Binding-site contacts:
Ligand atom O contacts residue TYR168 of chain 1.B at 3.0 Å (h-bond).
Ligand atom C6 contacts residue TYR79 of chain 1.B at 3.2 Å (hydrophobic).
Ligand atom O2 contacts residue ASN74 of chain 1.B at 3.3 Å (h-bond).
Ligand atom O5 contacts residue TYR79 of chain 1.B at 2.6 Å (h-bond).
Ligand atom N contacts residue ARG25 of chain 1.B at 3.4 Å (salt-bridge).
Ligand atom N2 contacts residue ASN93 of chain 1.B at 2.8 Å (h-bond).
Ligand atom P contacts residue SER46 of chain 1.B at 3.5 Å.
Ligand atom O1 contacts residue ASN74 of chain 1.B at 3.1 Å (h-bond).
Ligand atom OP2 contacts residue ARG25 of chain 1.B at 3.0 Å (salt-bridge).
Ligand atom C5 contacts residue ARG25 of chain 1.B at 3.4 Å.
Ligand atom O contacts residue THR130 of chain 1.B at 3.3 Å (h-bond).
Ligand atom OP2 contacts residue ARG45 of chain 1.B at 2.9 Å (salt-bridge).
Ligand atom O contacts residue ARG25 of chain 1.B at 3.0 Å (salt-bridge).
Ligand atom C6 contacts residue ARG50 of chain 1.B at 3.6 Å.
Ligand atom N2 contacts residue TYR79 of chain 1.B at 3.0 Å (h-bond).
Ligand atom O contacts residue ASP126 of chain 1.B at 3.3 Å (salt-bridge).
Ligand atom O5 contacts residue ARG25 of chain 1.B at 3.4 Å.
Ligand atom N3 contacts residue GLU124 of chain 1.B at 2.7 Å (salt-bridge).
Ligand atom C3A contacts residue TYR76 of chain 1.B at 3.6 Å (hydrophobic).
Ligand atom C6 contacts residue TYR76 of chain 1.B at 3.5 Å (hydrophobic).
Ligand atom C7A contacts residue ARG25 of chain 1.B at 3.5 Å.
Ligand atom OP1 contacts residue ARG45 of chain 1.B at 3.5 Å (salt-bridge).
Ligand atom OP2 contacts residue SER44 of chain 1.B at 2.6 Å (h-bond).
Ligand atom O1 contacts residue ASP126 of chain 1.B at 2.9 Å (salt-bridge).
Ligand atom N1 contacts residue ARG25 of chain 1.B at 3.2 Å (salt-bridge).
Ligand atom C3A contacts residue ARG25 of chain 1.B at 3.4 Å.
Ligand atom N2 contacts residue TYR76 of chain 1.B at 3.5 Å (h-bond).
Ligand atom C2 contacts residue ASN74 of chain 1.B at 3.2 Å.
Ligand atom C4 contacts residue TYR168 of chain 1.B at 3.4 Å (hydrophobic).
Ligand atom OP1 contacts residue SER46 of chain 1.B at 2.6 Å (h-bond).
Ligand atom O4 contacts residue TYR22 of chain 1.B at 2.5 Å (h-bond).
Ligand atom C1 contacts residue ASP126 of chain 1.B at 3.4 Å.
Ligand atom C6 contacts residue ARG25 of chain 1.B at 3.3 Å.
Ligand atom O4 contacts residue ARG45 of chain 1.B at 2.6 Å (salt-bridge).
Ligand atom O3 contacts residue ARG25 of chain 1.B at 3.3 Å (salt-bridge).
Ligand atom P contacts residue TYR22 of chain 1.B at 3.3 Å.
Ligand atom N1 contacts residue ARG50 of chain 1.B at 3.1 Å (salt-bridge).
Ligand atom N2 contacts residue ARG25 of chain 1.B at 3.5 Å.
Ligand atom OP2 contacts residue TYR22 of chain 1.B at 2.7 Å (h-bond).
Ligand atom O5 contacts residue ARG50 of chain 1.B at 2.9 Å (salt-bridge).

Sequence of chain 1.B:
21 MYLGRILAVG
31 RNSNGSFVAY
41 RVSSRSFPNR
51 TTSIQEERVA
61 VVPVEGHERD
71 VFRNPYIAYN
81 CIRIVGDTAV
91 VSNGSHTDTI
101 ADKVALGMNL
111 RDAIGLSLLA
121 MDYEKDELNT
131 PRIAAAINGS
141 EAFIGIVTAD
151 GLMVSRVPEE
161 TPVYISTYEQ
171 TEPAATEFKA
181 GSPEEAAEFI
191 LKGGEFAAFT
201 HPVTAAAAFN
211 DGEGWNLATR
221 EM

The protein below binds the small molecule below.
Small molecule (SMILES): NC(=O)c1ncn([C@@H]2O[C@H](COP(=O)(O)O)[C@@H](O)[C@H]2O)c1N